Sequence of chain 1.C:
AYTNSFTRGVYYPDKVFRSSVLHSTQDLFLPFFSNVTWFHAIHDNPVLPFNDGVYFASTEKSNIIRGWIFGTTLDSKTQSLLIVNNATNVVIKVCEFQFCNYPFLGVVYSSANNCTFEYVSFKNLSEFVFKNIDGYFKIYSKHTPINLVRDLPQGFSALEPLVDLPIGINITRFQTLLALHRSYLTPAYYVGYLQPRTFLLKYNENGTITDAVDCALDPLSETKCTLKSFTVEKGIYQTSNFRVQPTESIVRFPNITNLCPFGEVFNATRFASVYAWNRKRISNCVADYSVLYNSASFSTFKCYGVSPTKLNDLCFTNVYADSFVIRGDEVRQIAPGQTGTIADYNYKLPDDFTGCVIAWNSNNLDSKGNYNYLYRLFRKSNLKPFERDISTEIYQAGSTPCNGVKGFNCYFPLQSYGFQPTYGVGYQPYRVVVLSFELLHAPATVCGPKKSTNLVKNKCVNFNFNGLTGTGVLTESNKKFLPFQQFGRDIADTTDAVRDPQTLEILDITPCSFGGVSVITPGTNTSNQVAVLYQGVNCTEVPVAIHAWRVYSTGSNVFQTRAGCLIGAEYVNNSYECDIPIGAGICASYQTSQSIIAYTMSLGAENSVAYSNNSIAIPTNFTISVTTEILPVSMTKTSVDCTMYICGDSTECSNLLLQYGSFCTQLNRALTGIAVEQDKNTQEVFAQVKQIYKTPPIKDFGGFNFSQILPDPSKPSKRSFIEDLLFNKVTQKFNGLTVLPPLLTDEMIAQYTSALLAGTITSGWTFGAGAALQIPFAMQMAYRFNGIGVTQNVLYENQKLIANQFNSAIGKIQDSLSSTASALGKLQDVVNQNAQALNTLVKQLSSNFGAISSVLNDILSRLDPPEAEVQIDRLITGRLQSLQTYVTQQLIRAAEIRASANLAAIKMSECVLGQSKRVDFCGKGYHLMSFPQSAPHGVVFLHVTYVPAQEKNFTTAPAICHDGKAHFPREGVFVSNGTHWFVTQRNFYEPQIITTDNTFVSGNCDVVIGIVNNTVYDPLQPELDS

Binding-site contacts:
Ligand atom C1 contacts residue ASN343 of chain 1.C at 1.4 Å.
Ligand atom C7 contacts residue PHE338 of chain 1.C at 4.5 Å (hydrophobic).
Ligand atom C7 contacts residue GLY339 of chain 1.C at 3.7 Å.
Ligand atom O7 contacts residue PHE338 of chain 1.C at 4.3 Å.
Ligand atom C4 contacts residue ASN343 of chain 1.C at 4.2 Å.
Ligand atom O7 contacts residue GLY339 of chain 1.C at 3.2 Å.
Ligand atom C5 contacts residue ASN343 of chain 1.C at 3.6 Å.
Ligand atom O5 contacts residue ASN343 of chain 1.C at 2.3 Å (h-bond).
Ligand atom N2 contacts residue ASN343 of chain 1.C at 2.9 Å (h-bond).
Ligand atom C2 contacts residue ASN343 of chain 1.C at 2.4 Å.
Ligand atom C8 contacts residue PHE338 of chain 1.C at 3.6 Å (hydrophobic).
Ligand atom C8 contacts residue GLY339 of chain 1.C at 3.9 Å.
Ligand atom C3 contacts residue ASN343 of chain 1.C at 3.8 Å.
Ligand atom O7 contacts residue ASN343 of chain 1.C at 3.7 Å.
Ligand atom C7 contacts residue ASN343 of chain 1.C at 3.5 Å.
Ligand atom C8 contacts residue PHE342 of chain 1.C at 3.7 Å (hydrophobic).

This protein binds this small molecule.
Small molecule (SMILES): CC(=O)N[C@@H]1[C@@H](O)[C@H](O)[C@@H](CO)O[C@H]1O